A protein and the small-molecule ligand that binds it are described below.
Small molecule (SMILES): Nc1nc2c(ncn2[C@@H]2O[C@H](CO[P](=O)(O)C[P](=O)(O)OP(=O)(O)O)[C@@H](O)[C@H]2O)c(=O)[nH]1

Sequence of chain 1.E:
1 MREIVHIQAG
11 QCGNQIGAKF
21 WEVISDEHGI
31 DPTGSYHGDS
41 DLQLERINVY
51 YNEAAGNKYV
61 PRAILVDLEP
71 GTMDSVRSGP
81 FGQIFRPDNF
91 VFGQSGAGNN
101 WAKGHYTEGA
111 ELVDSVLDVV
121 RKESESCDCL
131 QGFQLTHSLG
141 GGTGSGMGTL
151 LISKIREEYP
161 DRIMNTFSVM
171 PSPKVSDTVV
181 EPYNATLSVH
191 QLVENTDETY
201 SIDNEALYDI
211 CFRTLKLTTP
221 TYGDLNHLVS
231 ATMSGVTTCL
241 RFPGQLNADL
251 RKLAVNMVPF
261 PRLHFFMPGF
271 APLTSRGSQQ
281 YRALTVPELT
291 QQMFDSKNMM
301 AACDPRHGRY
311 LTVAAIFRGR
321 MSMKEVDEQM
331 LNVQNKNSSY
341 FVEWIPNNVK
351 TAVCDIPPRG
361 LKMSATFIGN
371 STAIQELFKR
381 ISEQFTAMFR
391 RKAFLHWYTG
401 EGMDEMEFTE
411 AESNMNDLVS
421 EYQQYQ

Binding-site contacts:
Ligand atom N3 contacts residue ASN204 of chain 1.E at 3.7 Å.
Ligand atom PA contacts residue GLN11 of chain 1.E at 3.2 Å.
Ligand atom O6 contacts residue ASN226 of chain 1.E at 3.2 Å (h-bond).
Ligand atom PA contacts residue CYS12 of chain 1.E at 3.5 Å.
Ligand atom O1B contacts residue GLN11 of chain 1.E at 3.3 Å (h-bond).
Ligand atom O1B contacts residue THR143 of chain 1.E at 3.6 Å.
Ligand atom C3A contacts residue GLN11 of chain 1.E at 3.8 Å.
Ligand atom N2 contacts residue LEU207 of chain 1.E at 3.6 Å.
Ligand atom N1 contacts residue ASN226 of chain 1.E at 2.9 Å (h-bond).
Ligand atom O3B contacts residue THR143 of chain 1.E at 3.9 Å.
Ligand atom O1B contacts residue GLY144 of chain 1.E at 3.8 Å.
Ligand atom O2' contacts residue ASP177 of chain 1.E at 3.9 Å.
Ligand atom O5' contacts residue GLY140 of chain 1.E at 3.9 Å.
Ligand atom O3' contacts residue ASP177 of chain 1.E at 3.5 Å.
Ligand atom C5 contacts residue CYS12 of chain 1.E at 3.8 Å (hydrophobic).
Ligand atom O1A contacts residue CYS12 of chain 1.E at 2.3 Å (h-bond).
Ligand atom O1B contacts residue GLY10 of chain 1.E at 3.9 Å.
Ligand atom C6 contacts residue ASN226 of chain 1.E at 3.5 Å.
Ligand atom O1G contacts residue THR143 of chain 1.E at 3.9 Å.
Ligand atom C6 contacts residue TYR222 of chain 1.E at 3.6 Å (hydrophobic).
Ligand atom O2A contacts residue GLN11 of chain 1.E at 2.0 Å (h-bond).
Ligand atom O4' contacts residue CYS12 of chain 1.E at 3.8 Å.
Ligand atom O2' contacts residue ASN204 of chain 1.E at 3.8 Å.
Ligand atom O5' contacts residue CYS12 of chain 1.E at 3.7 Å.
Ligand atom N3 contacts residue CYS12 of chain 1.E at 3.4 Å (h-bond).
Ligand atom O6 contacts residue TYR222 of chain 1.E at 3.8 Å.
Ligand atom N7 contacts residue GLN11 of chain 1.E at 3.7 Å.
Ligand atom O1A contacts residue GLY10 of chain 1.E at 3.9 Å.
Ligand atom O6 contacts residue GLN15 of chain 1.E at 3.5 Å.
Ligand atom N7 contacts residue TYR222 of chain 1.E at 3.7 Å.
Ligand atom C2 contacts residue CYS12 of chain 1.E at 3.8 Å (hydrophobic).
Ligand atom O2A contacts residue CYS12 of chain 1.E at 3.8 Å.
Ligand atom O2B contacts residue GLN11 of chain 1.E at 1.9 Å.
Ligand atom C5' contacts residue GLY140 of chain 1.E at 3.7 Å.
Ligand atom O5' contacts residue SER138 of chain 1.E at 3.1 Å (h-bond).
Ligand atom PB contacts residue GLN11 of chain 1.E at 3.2 Å.
Ligand atom C4 contacts residue CYS12 of chain 1.E at 3.4 Å (hydrophobic).
Ligand atom C8 contacts residue GLN11 of chain 1.E at 3.6 Å.
Ligand atom O1A contacts residue GLN11 of chain 1.E at 2.5 Å.
Ligand atom C5 contacts residue TYR222 of chain 1.E at 3.7 Å (hydrophobic).